Binding-site contacts:
Ligand atom O contacts residue LYS49 of chain 1.A at 3.6 Å.
Ligand atom O3P contacts residue ARG56 of chain 1.A at 3.1 Å (salt-bridge).
Ligand atom CG contacts residue ASN226 of chain 1.A at 3.7 Å.
Ligand atom C contacts residue ASN226 of chain 1.A at 3.9 Å.
Ligand atom P contacts residue LYS49 of chain 1.A at 3.7 Å.
Ligand atom CD1 contacts residue GLY171 of chain 1.A at 3.8 Å.
Ligand atom O contacts residue LEU174 of chain 1.A at 3.7 Å.
Ligand atom O contacts residue VAL178 of chain 1.A at 3.0 Å.
Ligand atom O contacts residue ASN175 of chain 1.A at 3.2 Å (h-bond).
Ligand atom N contacts residue ASN226 of chain 1.A at 2.8 Å (h-bond).
Ligand atom O contacts residue LYS49 of chain 1.A at 3.8 Å.
Ligand atom O2P contacts residue ARG129 of chain 1.A at 2.9 Å (salt-bridge).
Ligand atom OG contacts residue TRP230 of chain 1.A at 3.2 Å (h-bond).
Ligand atom O2P contacts residue TYR130 of chain 1.A at 2.7 Å (h-bond).
Ligand atom OG contacts residue GLU182 of chain 1.A at 2.8 Å (salt-bridge).
Ligand atom CA contacts residue ASN175 of chain 1.A at 3.6 Å.
Ligand atom C contacts residue ASN175 of chain 1.A at 3.7 Å.
Ligand atom ND1 contacts residue LEU222 of chain 1.A at 3.7 Å.
Ligand atom C contacts residue ASN226 of chain 1.A at 3.7 Å.
Ligand atom CB contacts residue ASN226 of chain 1.A at 3.1 Å.
Ligand atom O3P contacts residue LYS49 of chain 1.A at 2.6 Å (salt-bridge).
Ligand atom C contacts residue ASN175 of chain 1.A at 3.9 Å.
Ligand atom N contacts residue ASN175 of chain 1.A at 2.9 Å (h-bond).
Ligand atom O contacts residue ASN226 of chain 1.A at 2.8 Å (h-bond).
Ligand atom CB contacts residue GLU182 of chain 1.A at 3.4 Å.
Ligand atom O2P contacts residue LYS49 of chain 1.A at 3.6 Å (salt-bridge).
Ligand atom O1P contacts residue ARG129 of chain 1.A at 3.0 Å (salt-bridge).
Ligand atom CE1 contacts residue ILE219 of chain 1.A at 3.8 Å (hydrophobic).
Ligand atom CA contacts residue ASN226 of chain 1.A at 3.5 Å.
Ligand atom CA contacts residue ASN175 of chain 1.A at 3.8 Å.
Ligand atom O contacts residue LYS122 of chain 1.A at 3.0 Å (salt-bridge).
Ligand atom CD contacts residue LYS122 of chain 1.A at 3.9 Å.
Ligand atom N contacts residue GLU182 of chain 1.A at 3.4 Å (salt-bridge).
Ligand atom CB contacts residue LEU174 of chain 1.A at 3.4 Å (hydrophobic).
Ligand atom CD2 contacts residue ASN226 of chain 1.A at 3.6 Å.
Ligand atom O1P contacts residue ARG56 of chain 1.A at 3.6 Å (salt-bridge).
Ligand atom C contacts residue LEU174 of chain 1.A at 3.9 Å (hydrophobic).
Ligand atom CB contacts residue ASN175 of chain 1.A at 3.7 Å.
Ligand atom CZ contacts residue ILE219 of chain 1.A at 3.8 Å (hydrophobic).
Ligand atom N contacts residue LEU174 of chain 1.A at 3.6 Å.

Sequence of chain 1.A:
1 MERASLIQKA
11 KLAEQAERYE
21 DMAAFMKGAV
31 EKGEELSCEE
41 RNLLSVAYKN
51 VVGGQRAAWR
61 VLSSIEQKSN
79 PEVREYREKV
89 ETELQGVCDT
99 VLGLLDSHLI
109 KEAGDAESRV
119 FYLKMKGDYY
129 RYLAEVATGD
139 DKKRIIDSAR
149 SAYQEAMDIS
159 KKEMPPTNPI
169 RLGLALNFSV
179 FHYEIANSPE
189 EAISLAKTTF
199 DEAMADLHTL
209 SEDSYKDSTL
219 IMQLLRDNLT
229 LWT

The small molecule below binds the protein below.
Small molecule (SMILES): C[C@@H](C=O)NC(=O)[C@@H]1CCCN1C(=O)[C@H](Cc1ccc(O)cc1)NC(=O)[C@H](COP(=O)(O)O)NC(=O)[C@H](CC1=NC=NC1)NC(=O)[C@@H](N)CO